The small molecule below binds the protein below.
Small molecule (SMILES): O=c1[nH]c(-c2cccc(NS(=O)(=O)Cc3ccccc3)c2)cs1

Binding-site contacts:
Ligand atom CAM contacts residue LEU50 of chain 1.A at 3.5 Å (hydrophobic).
Ligand atom OAA contacts residue ASN98 of chain 1.A at 3.0 Å (h-bond).
Ligand atom CAH contacts residue TRP39 of chain 1.A at 3.6 Å (hydrophobic).
Ligand atom CAS contacts residue TRP39 of chain 1.A at 3.7 Å (hydrophobic).
Ligand atom SAQ contacts residue PHE41 of chain 1.A at 3.9 Å.
Ligand atom OAB contacts residue GLN43 of chain 1.A at 3.0 Å (h-bond).
Ligand atom CAU contacts residue ILE104 of chain 1.A at 3.8 Å (hydrophobic).
Ligand atom OAA contacts residue TYR97 of chain 1.A at 3.9 Å.
Ligand atom CAR contacts residue TRP39 of chain 1.A at 3.7 Å (hydrophobic).
Ligand atom NAP contacts residue ILE104 of chain 1.A at 3.7 Å.
Ligand atom CAD contacts residue TRP39 of chain 1.A at 3.7 Å (hydrophobic).
Ligand atom CAF contacts residue GLN43 of chain 1.A at 3.5 Å.
Ligand atom SAW contacts residue TRP39 of chain 1.A at 3.7 Å.
Ligand atom CAF contacts residue TRP39 of chain 1.A at 3.4 Å (hydrophobic).
Ligand atom SAQ contacts residue VAL45 of chain 1.A at 3.8 Å.
Ligand atom CAI contacts residue GLN43 of chain 1.A at 3.1 Å.
Ligand atom OAB contacts residue PRO40 of chain 1.A at 3.0 Å.
Ligand atom NAO contacts residue LEU50 of chain 1.A at 3.4 Å.
Ligand atom CAT contacts residue ILE104 of chain 1.A at 4.1 Å (hydrophobic).
Ligand atom OAC contacts residue GLN43 of chain 1.A at 3.8 Å.
Ligand atom SAW contacts residue LEU50 of chain 1.A at 4.0 Å.
Ligand atom CAJ contacts residue LEU50 of chain 1.A at 3.7 Å (hydrophobic).
Ligand atom CAV contacts residue ILE104 of chain 1.A at 3.9 Å (hydrophobic).
Ligand atom CAL contacts residue VAL45 of chain 1.A at 3.9 Å (hydrophobic).
Ligand atom OAC contacts residue LEU50 of chain 1.A at 3.3 Å.
Ligand atom SAW contacts residue GLN43 of chain 1.A at 3.9 Å.
Ligand atom CAM contacts residue PRO40 of chain 1.A at 3.7 Å (hydrophobic).
Ligand atom CAV contacts residue ASN98 of chain 1.A at 4.0 Å.
Ligand atom NAO contacts residue TRP39 of chain 1.A at 3.1 Å.
Ligand atom CAR contacts residue GLN43 of chain 1.A at 4.1 Å.
Ligand atom OAA contacts residue TYR55 of chain 1.A at 3.9 Å.
Ligand atom CAL contacts residue PRO40 of chain 1.A at 3.3 Å (hydrophobic).
Ligand atom CAT contacts residue PRO40 of chain 1.A at 4.0 Å (hydrophobic).
Ligand atom CAE contacts residue TRP39 of chain 1.A at 3.9 Å (hydrophobic).
Ligand atom CAJ contacts residue TRP39 of chain 1.A at 4.1 Å (hydrophobic).
Ligand atom CAS contacts residue LEU50 of chain 1.A at 3.6 Å (hydrophobic).
Ligand atom OAB contacts residue TRP39 of chain 1.A at 3.1 Å (h-bond).
Ligand atom CAI contacts residue TRP39 of chain 1.A at 3.5 Å (hydrophobic).
Ligand atom CAT contacts residue LEU50 of chain 1.A at 4.0 Å (hydrophobic).
Ligand atom OAA contacts residue CYS94 of chain 1.A at 4.0 Å.

Sequence of chain 1.A:
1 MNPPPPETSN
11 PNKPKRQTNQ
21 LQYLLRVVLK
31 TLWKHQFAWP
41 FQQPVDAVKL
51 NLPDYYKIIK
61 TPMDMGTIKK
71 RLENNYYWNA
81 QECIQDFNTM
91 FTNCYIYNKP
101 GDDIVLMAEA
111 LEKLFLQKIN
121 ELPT